The protein below binds the small molecule below.
Small molecule (SMILES): CC(=O)N[C@H]1[C@H](O[C@H]2[C@H](O)[C@@H](NC(C)=O)CO[C@@H]2CO[C@@H]2O[C@@H](C)[C@@H](O)[C@@H](O)[C@@H]2O)O[C@H](CO)[C@@H](O)[C@@H]1O

Binding-site contacts:
Ligand atom C8 contacts residue THR156 of chain 18.C at 4.2 Å.
Ligand atom C8 contacts residue GLY150 of chain 18.C at 3.7 Å.
Ligand atom O5 contacts residue THR156 of chain 18.C at 4.1 Å.
Ligand atom C1 contacts residue ASN154 of chain 18.C at 1.4 Å.
Ligand atom O5 contacts residue ASN154 of chain 18.C at 2.3 Å (h-bond).
Ligand atom C5 contacts residue MET151 of chain 18.C at 3.8 Å (hydrophobic).
Ligand atom O6 contacts residue MET151 of chain 18.C at 4.4 Å.
Ligand atom N2 contacts residue GLY150 of chain 18.C at 3.5 Å (h-bond).
Ligand atom N2 contacts residue ASN154 of chain 18.C at 2.9 Å (h-bond).
Ligand atom C6 contacts residue THR156 of chain 18.C at 3.9 Å.
Ligand atom O7 contacts residue GLY150 of chain 18.C at 2.9 Å (h-bond).
Ligand atom C5 contacts residue ASN154 of chain 18.C at 3.6 Å.
Ligand atom C3 contacts residue MET151 of chain 18.C at 4.1 Å (hydrophobic).
Ligand atom C7 contacts residue GLY150 of chain 18.C at 3.1 Å.
Ligand atom C5 contacts residue THR156 of chain 18.C at 3.8 Å.
Ligand atom C2 contacts residue MET151 of chain 18.C at 4.3 Å (hydrophobic).
Ligand atom C4 contacts residue ASN154 of chain 18.C at 4.2 Å.
Ligand atom O7 contacts residue HIS148 of chain 18.C at 3.6 Å.
Ligand atom C6 contacts residue ASP161 of chain 18.C at 3.7 Å.
Ligand atom C1 contacts residue GLY150 of chain 18.C at 4.0 Å.
Ligand atom C7 contacts residue ASN154 of chain 18.C at 3.7 Å.
Ligand atom C3 contacts residue ASN154 of chain 18.C at 3.8 Å.
Ligand atom O5 contacts residue THR156 of chain 18.C at 3.8 Å.
Ligand atom C1 contacts residue MET151 of chain 18.C at 4.2 Å (hydrophobic).
Ligand atom C1 contacts residue THR156 of chain 18.C at 4.3 Å.
Ligand atom O7 contacts residue ASN154 of chain 18.C at 4.0 Å.
Ligand atom O5 contacts residue ASN157 of chain 18.C at 4.2 Å.
Ligand atom C6 contacts residue ASN157 of chain 18.C at 3.7 Å.
Ligand atom C2 contacts residue GLY150 of chain 18.C at 3.8 Å.
Ligand atom C5 contacts residue THR156 of chain 18.C at 4.1 Å.
Ligand atom C2 contacts residue ASN154 of chain 18.C at 2.4 Å.
Ligand atom C6 contacts residue THR156 of chain 18.C at 3.8 Å.
Ligand atom C4 contacts residue MET151 of chain 18.C at 3.9 Å (hydrophobic).
Ligand atom O5 contacts residue MET151 of chain 18.C at 3.9 Å.
Ligand atom C8 contacts residue ASN157 of chain 18.C at 3.3 Å.

Sequence of chain 18.C:
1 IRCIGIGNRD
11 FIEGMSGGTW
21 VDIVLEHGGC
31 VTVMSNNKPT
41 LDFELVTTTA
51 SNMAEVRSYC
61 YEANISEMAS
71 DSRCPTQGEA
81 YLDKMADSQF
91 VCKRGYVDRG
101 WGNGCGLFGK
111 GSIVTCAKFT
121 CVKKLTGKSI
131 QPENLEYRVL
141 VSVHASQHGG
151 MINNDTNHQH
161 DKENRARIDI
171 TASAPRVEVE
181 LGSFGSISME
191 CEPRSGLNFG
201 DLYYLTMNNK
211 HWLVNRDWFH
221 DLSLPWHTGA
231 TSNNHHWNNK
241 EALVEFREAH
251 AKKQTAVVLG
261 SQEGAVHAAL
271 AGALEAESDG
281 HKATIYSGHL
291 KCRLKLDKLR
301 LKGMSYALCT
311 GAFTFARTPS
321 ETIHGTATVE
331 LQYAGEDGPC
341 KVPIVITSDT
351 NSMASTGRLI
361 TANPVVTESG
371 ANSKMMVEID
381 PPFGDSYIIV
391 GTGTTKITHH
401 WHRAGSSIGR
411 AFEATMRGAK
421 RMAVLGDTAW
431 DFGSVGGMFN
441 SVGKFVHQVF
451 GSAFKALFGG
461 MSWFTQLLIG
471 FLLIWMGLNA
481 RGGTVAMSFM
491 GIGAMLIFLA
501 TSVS